Sequence of chain 1.A:
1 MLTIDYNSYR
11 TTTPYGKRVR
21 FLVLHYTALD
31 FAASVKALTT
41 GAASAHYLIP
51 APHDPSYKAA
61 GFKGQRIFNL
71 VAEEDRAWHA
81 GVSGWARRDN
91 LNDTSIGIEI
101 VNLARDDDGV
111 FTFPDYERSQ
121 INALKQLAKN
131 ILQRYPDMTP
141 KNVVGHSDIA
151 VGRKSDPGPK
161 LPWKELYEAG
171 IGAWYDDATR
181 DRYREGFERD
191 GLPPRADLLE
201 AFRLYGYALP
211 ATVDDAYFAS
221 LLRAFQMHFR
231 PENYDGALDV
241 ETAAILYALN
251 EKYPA

Sequence of chain 1.B:
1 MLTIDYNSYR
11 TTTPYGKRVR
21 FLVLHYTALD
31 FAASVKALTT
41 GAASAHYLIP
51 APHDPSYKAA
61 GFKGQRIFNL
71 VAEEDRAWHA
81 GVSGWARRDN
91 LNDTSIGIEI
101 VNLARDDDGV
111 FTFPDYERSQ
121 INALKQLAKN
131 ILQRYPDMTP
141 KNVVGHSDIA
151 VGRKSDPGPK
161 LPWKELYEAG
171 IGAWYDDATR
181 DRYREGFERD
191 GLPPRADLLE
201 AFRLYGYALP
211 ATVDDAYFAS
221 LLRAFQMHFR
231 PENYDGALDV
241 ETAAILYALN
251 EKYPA

This protein binds this small molecule.
Small molecule (SMILES): CC(=O)N[C@H]1[C@@H]2OC[C@@H](O2)[C@@H](O)[C@@H]1O[C@H](C)C(=O)N[C@@H](C)C(=O)N[C@@H]1CCC(=O)OC1=O.C[C@@H](NC(=O)[C@@H](C)NC(=O)[C@@H](N)CCC[C@@H](N)C(=O)O)C(=O)O

Binding-site contacts:
Ligand atom O contacts residue TYR26 of chain 1.B at 3.6 Å (h-bond).
Ligand atom O contacts residue ARG76 of chain 1.B at 3.7 Å.
Ligand atom O contacts residue ARG20 of chain 1.A at 3.6 Å.
Ligand atom CG contacts residue TRP78 of chain 1.B at 3.5 Å (hydrophobic).
Ligand atom O4 contacts residue ARG76 of chain 1.B at 3.7 Å.
Ligand atom N contacts residue HIS79 of chain 1.B at 3.3 Å (h-bond).
Ligand atom OE1 contacts residue ASN92 of chain 1.B at 2.4 Å (h-bond).
Ligand atom CB contacts residue ASP137 of chain 1.A at 3.6 Å.
Ligand atom C contacts residue HIS79 of chain 1.B at 3.7 Å.
Ligand atom OE2 contacts residue GLY81 of chain 1.B at 3.7 Å.
Ligand atom CD contacts residue ASN92 of chain 1.B at 3.6 Å.
Ligand atom O contacts residue ASP156 of chain 1.B at 3.4 Å (salt-bridge).
Ligand atom O contacts residue HIS146 of chain 1.B at 3.1 Å.
Ligand atom O contacts residue TRP78 of chain 1.B at 3.0 Å.
Ligand atom C7 contacts residue ARG88 of chain 1.A at 3.4 Å.
Ligand atom C contacts residue ARG153 of chain 1.B at 3.2 Å.
Ligand atom O4 contacts residue ARG88 of chain 1.A at 2.6 Å (salt-bridge).
Ligand atom C8 contacts residue LEU29 of chain 1.B at 3.5 Å (hydrophobic).
Ligand atom CB contacts residue TRP78 of chain 1.B at 2.9 Å (hydrophobic).
Ligand atom CD contacts residue GLY81 of chain 1.B at 3.6 Å.
Ligand atom CB contacts residue LYS154 of chain 1.B at 3.7 Å.
Ligand atom C4 contacts residue THR27 of chain 1.B at 3.6 Å.
Ligand atom C3 contacts residue ASN92 of chain 1.B at 3.7 Å.
Ligand atom C3 contacts residue ARG76 of chain 1.B at 3.7 Å.
Ligand atom O4 contacts residue ALA28 of chain 1.B at 3.4 Å.
Ligand atom OE1 contacts residue GLY81 of chain 1.B at 3.2 Å (h-bond).
Ligand atom O contacts residue ALA43 of chain 1.B at 3.1 Å.
Ligand atom C contacts residue ALA43 of chain 1.B at 3.7 Å (hydrophobic).
Ligand atom O7 contacts residue GLU99 of chain 1.B at 2.8 Å (salt-bridge).
Ligand atom O4 contacts residue THR27 of chain 1.B at 2.7 Å (h-bond).
Ligand atom OE2 contacts residue ARG153 of chain 1.B at 2.2 Å (salt-bridge).
Ligand atom O4 contacts residue LEU29 of chain 1.B at 3.3 Å.
Ligand atom O contacts residue ASP137 of chain 1.A at 3.0 Å (salt-bridge).
Ligand atom CB contacts residue GLY81 of chain 1.B at 3.4 Å.
Ligand atom C3 contacts residue THR27 of chain 1.B at 3.6 Å.
Ligand atom O contacts residue HIS79 of chain 1.B at 2.8 Å (h-bond).
Ligand atom C contacts residue HIS79 of chain 1.B at 3.7 Å.
Ligand atom O contacts residue ALA80 of chain 1.B at 3.5 Å (h-bond).
Ligand atom O contacts residue GLU99 of chain 1.B at 3.7 Å.
Ligand atom CB contacts residue LYS154 of chain 1.B at 3.1 Å.